Sequence of chain 1.D:
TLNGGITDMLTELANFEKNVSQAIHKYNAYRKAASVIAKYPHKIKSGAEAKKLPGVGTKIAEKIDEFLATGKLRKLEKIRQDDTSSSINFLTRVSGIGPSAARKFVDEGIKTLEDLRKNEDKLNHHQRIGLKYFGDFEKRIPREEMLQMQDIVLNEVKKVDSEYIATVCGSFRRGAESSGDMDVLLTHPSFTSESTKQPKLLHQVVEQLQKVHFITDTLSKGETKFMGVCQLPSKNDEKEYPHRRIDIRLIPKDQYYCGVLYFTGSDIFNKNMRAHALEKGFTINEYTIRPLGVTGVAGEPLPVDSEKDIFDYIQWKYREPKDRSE

This small molecule binds to this protein.
Small molecule (SMILES): Cc1cn([C@H]2C[C@H](O[P](=O)(O)OC[C@H]3O[C@@H](n4cc(C)c(=O)[nH]c4=O)C[C@@H]3O[P](=O)(O)OC[C@H]3O[C@@H](n4ccc(N)nc4=O)C[C@@H]3O[P](=O)(O)OC[C@H]3O[C@@H](n4cnc5c(=O)nc(N)[nH]c54)C[C@@H]3O[P](=O)(O)OC[C@H]3O[C@@H](n4cnc5c(=O)nc(N)[nH]c54)C[C@@H]3O)[C@@H](COP(=O)(O)O)O2)c(=O)[nH]c1=O

Binding-site contacts:
Ligand atom O5' contacts residue GLY66 of chain 1.D at 3.5 Å.
Ligand atom O3' contacts residue VAL65 of chain 1.D at 3.9 Å.
Ligand atom P contacts residue LYS68 of chain 1.D at 3.7 Å.
Ligand atom OP2 contacts residue LYS35 of chain 1.D at 3.8 Å.
Ligand atom O3' contacts residue LYS68 of chain 1.D at 4.0 Å.
Ligand atom OP1 contacts residue NA1 of chain 1.I at 2.6 Å (h-bond).
Ligand atom OP1 contacts residue GLY66 of chain 1.D at 2.9 Å (h-bond).
Ligand atom OP2 contacts residue LYS68 of chain 1.D at 3.2 Å (salt-bridge).
Ligand atom C7 contacts residue LYS35 of chain 1.D at 3.8 Å.
Ligand atom C3' contacts residue GLY66 of chain 1.D at 3.9 Å.
Ligand atom O3' contacts residue GLY64 of chain 1.D at 3.4 Å.
Ligand atom P contacts residue GLY66 of chain 1.D at 3.7 Å.
Ligand atom O4' contacts residue ALA38 of chain 1.D at 3.4 Å.
Ligand atom P contacts residue ILE69 of chain 1.D at 3.9 Å.
Ligand atom OP1 contacts residue ILE69 of chain 1.D at 2.8 Å (h-bond).
Ligand atom OP3 contacts residue LYS35 of chain 1.D at 3.0 Å (salt-bridge).
Ligand atom OP1 contacts residue PRO63 of chain 1.D at 3.5 Å.
Ligand atom OP2 contacts residue THR67 of chain 1.D at 3.7 Å.
Ligand atom C4' contacts residue GLY64 of chain 1.D at 3.3 Å.
Ligand atom O3' contacts residue ILE69 of chain 1.D at 3.7 Å.
Ligand atom OP1 contacts residue LYS68 of chain 1.D at 2.9 Å (salt-bridge).
Ligand atom O2 contacts residue ALA38 of chain 1.D at 3.8 Å.
Ligand atom P contacts residue VAL65 of chain 1.D at 3.9 Å.
Ligand atom OP1 contacts residue GLY64 of chain 1.D at 2.8 Å (h-bond).
Ligand atom OP2 contacts residue GLY66 of chain 1.D at 3.9 Å.
Ligand atom C5' contacts residue TYR39 of chain 1.D at 3.7 Å (hydrophobic).
Ligand atom OP1 contacts residue VAL65 of chain 1.D at 3.5 Å (h-bond).
Ligand atom O5' contacts residue LYS35 of chain 1.D at 3.7 Å.
Ligand atom C1' contacts residue ALA38 of chain 1.D at 3.7 Å (hydrophobic).
Ligand atom C3' contacts residue GLY64 of chain 1.D at 4.0 Å.
Ligand atom P contacts residue NA1 of chain 1.I at 3.7 Å.
Ligand atom C6 contacts residue LYS35 of chain 1.D at 4.0 Å.
Ligand atom OP2 contacts residue VAL65 of chain 1.D at 3.7 Å.
Ligand atom OP1 contacts residue LEU62 of chain 1.D at 3.6 Å.
Ligand atom OP1 contacts residue THR67 of chain 1.D at 3.7 Å.
Ligand atom OP2 contacts residue NA1 of chain 1.I at 3.8 Å.
Ligand atom C5' contacts residue GLY64 of chain 1.D at 3.2 Å.
Ligand atom C5' contacts residue GLY66 of chain 1.D at 3.6 Å.
Ligand atom P contacts residue LYS35 of chain 1.D at 3.9 Å.
Ligand atom P contacts residue GLY64 of chain 1.D at 3.8 Å.